Binding-site contacts:
Ligand atom C26 contacts residue PHE595 of chain 1.D at 3.5 Å (hydrophobic).
Ligand atom C10 contacts residue SER507 of chain 1.D at 3.7 Å.
Ligand atom C06 contacts residue SER760 of chain 1.D at 3.4 Å.
Ligand atom C02 contacts residue SER507 of chain 1.D at 3.3 Å.
Ligand atom C17 contacts residue PHE508 of chain 1.D at 3.4 Å (hydrophobic).
Ligand atom C25 contacts residue PHE595 of chain 1.D at 3.8 Å (hydrophobic).
Ligand atom C20 contacts residue ASP510 of chain 1.D at 3.8 Å.
Ligand atom C13 contacts residue SER507 of chain 1.D at 3.5 Å.
Ligand atom C23 contacts residue ASP510 of chain 1.D at 3.2 Å.
Ligand atom N01 contacts residue SER507 of chain 1.D at 2.9 Å (h-bond).
Ligand atom C22 contacts residue PHE595 of chain 1.D at 3.7 Å (hydrophobic).
Ligand atom N01 contacts residue LYS502 of chain 1.D at 3.3 Å (salt-bridge).
Ligand atom C16 contacts residue PHE508 of chain 1.D at 3.8 Å (hydrophobic).
Ligand atom C19 contacts residue PHE508 of chain 1.D at 3.6 Å (hydrophobic).
Ligand atom C13 contacts residue ASN763 of chain 1.D at 3.7 Å.
Ligand atom C20 contacts residue PRO511 of chain 1.D at 3.8 Å (hydrophobic).
Ligand atom C25 contacts residue SER757 of chain 1.A at 3.3 Å.
Ligand atom C14 contacts residue ASN763 of chain 1.D at 3.7 Å.
Ligand atom O11 contacts residue PHE595 of chain 1.D at 3.0 Å.
Ligand atom C19 contacts residue SER507 of chain 1.D at 3.0 Å.
Ligand atom C02 contacts residue LYS502 of chain 1.D at 3.6 Å.
Ligand atom C27 contacts residue PHE595 of chain 1.D at 3.5 Å (hydrophobic).
Ligand atom C09 contacts residue SER507 of chain 1.D at 3.6 Å.
Ligand atom C18 contacts residue PRO511 of chain 1.D at 3.5 Å (hydrophobic).
Ligand atom C19 contacts residue PRO511 of chain 1.D at 3.3 Å (hydrophobic).
Ligand atom C23 contacts residue PHE595 of chain 1.D at 3.7 Å (hydrophobic).
Ligand atom C16 contacts residue TYR588 of chain 1.D at 3.1 Å (hydrophobic).
Ligand atom C18 contacts residue PHE508 of chain 1.D at 2.9 Å (hydrophobic).
Ligand atom N21 contacts residue SER507 of chain 1.D at 3.6 Å.
Ligand atom C26 contacts residue ASN591 of chain 1.D at 3.6 Å.
Ligand atom C12 contacts residue ASN763 of chain 1.D at 3.0 Å.
Ligand atom C22 contacts residue ASP510 of chain 1.D at 3.8 Å.
Ligand atom C17 contacts residue TYR588 of chain 1.D at 3.3 Å (hydrophobic).
Ligand atom C18 contacts residue SER507 of chain 1.D at 3.6 Å.
Ligand atom C20 contacts residue SER507 of chain 1.D at 3.5 Å.
Ligand atom C05 contacts residue SER760 of chain 1.D at 3.4 Å.
Ligand atom C25 contacts residue ASP510 of chain 1.D at 3.3 Å.
Ligand atom C24 contacts residue ASP510 of chain 1.D at 3.1 Å.
Ligand atom C12 contacts residue SER507 of chain 1.D at 3.5 Å.
Ligand atom C10 contacts residue PHE595 of chain 1.D at 3.8 Å (hydrophobic).

Sequence of chain 1.C:
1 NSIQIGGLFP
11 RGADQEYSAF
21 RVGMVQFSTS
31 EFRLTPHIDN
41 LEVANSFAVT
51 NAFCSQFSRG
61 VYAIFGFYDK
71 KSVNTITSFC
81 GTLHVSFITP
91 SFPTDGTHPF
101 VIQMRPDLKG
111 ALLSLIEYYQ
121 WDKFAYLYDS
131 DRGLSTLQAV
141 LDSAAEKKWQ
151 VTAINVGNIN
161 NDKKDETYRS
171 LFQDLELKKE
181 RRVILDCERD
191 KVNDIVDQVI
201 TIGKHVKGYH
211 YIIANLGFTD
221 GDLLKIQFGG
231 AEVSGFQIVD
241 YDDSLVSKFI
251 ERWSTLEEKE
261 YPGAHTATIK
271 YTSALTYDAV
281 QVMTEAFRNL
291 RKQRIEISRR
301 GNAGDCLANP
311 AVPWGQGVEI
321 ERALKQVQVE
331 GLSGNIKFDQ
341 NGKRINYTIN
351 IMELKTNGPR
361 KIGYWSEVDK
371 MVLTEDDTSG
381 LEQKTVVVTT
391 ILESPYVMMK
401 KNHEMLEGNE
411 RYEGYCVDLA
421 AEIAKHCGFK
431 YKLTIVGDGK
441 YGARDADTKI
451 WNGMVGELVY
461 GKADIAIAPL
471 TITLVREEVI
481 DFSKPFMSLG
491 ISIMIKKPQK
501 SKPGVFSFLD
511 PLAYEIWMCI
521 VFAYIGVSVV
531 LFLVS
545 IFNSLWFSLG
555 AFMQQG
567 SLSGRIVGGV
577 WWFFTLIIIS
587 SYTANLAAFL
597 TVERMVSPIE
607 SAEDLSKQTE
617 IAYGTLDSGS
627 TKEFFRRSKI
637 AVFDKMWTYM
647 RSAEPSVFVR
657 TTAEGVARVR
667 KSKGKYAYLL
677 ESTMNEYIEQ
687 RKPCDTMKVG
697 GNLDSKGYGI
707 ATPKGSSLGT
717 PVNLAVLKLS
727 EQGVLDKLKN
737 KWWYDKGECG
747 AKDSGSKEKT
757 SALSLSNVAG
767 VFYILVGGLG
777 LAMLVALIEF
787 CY

This protein binds this small molecule.
Small molecule (SMILES): N#Cc1ccccc1-c1cc(-c2ccccn2)cn(-c2ccccc2)c1=O

Sequence of chain 1.A:
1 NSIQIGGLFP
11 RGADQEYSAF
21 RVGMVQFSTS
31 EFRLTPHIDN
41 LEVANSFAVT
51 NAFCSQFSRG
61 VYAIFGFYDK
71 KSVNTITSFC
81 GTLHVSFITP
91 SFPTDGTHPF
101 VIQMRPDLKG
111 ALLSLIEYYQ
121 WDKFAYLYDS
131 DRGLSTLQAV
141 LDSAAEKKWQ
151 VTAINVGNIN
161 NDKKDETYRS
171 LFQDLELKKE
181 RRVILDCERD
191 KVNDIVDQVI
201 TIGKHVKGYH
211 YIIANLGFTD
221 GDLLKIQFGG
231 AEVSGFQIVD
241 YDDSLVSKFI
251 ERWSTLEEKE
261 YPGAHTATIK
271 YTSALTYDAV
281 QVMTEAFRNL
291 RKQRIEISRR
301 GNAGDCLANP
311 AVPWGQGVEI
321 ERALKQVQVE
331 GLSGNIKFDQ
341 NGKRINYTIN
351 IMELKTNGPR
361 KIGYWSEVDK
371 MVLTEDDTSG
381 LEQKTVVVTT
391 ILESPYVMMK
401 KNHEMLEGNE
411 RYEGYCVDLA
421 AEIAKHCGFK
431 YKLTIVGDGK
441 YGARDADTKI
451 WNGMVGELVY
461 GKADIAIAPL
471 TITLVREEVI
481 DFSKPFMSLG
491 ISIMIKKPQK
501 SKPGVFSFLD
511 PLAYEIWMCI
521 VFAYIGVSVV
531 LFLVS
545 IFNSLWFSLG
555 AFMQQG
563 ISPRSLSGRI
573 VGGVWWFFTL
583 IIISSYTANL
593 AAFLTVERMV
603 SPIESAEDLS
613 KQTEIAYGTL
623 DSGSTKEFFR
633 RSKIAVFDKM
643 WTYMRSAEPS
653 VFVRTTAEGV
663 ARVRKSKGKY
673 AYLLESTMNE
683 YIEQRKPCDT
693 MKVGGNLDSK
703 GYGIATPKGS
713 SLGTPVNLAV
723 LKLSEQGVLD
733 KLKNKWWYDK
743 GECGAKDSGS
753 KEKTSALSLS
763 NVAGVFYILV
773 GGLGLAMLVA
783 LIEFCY

Sequence of chain 1.D:
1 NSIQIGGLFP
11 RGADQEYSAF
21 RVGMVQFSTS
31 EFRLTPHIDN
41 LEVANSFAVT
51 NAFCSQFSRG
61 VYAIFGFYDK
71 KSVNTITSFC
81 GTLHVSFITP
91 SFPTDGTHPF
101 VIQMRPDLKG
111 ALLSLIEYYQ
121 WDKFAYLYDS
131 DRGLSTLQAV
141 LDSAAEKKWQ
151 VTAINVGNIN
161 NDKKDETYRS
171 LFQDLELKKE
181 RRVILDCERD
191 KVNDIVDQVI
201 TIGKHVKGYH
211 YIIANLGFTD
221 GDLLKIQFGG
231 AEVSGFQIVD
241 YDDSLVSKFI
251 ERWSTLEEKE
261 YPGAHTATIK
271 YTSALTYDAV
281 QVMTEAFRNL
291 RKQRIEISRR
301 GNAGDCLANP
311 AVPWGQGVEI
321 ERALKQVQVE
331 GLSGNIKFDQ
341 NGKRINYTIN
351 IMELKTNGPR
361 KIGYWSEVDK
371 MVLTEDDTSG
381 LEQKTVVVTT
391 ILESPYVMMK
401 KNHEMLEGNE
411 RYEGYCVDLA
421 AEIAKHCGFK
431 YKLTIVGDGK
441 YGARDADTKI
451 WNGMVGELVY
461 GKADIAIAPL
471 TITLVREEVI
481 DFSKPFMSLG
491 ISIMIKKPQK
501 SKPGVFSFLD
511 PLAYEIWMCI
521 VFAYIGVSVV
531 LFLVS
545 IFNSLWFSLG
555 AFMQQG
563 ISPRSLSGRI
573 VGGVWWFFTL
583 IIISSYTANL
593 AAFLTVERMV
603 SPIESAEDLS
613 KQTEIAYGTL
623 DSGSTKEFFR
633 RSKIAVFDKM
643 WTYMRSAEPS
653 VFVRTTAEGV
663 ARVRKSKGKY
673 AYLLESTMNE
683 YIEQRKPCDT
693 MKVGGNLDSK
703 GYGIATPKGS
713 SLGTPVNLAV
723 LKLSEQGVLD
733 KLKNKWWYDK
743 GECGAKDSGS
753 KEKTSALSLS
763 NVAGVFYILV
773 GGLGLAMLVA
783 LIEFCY